Sequence of chain 1.A:
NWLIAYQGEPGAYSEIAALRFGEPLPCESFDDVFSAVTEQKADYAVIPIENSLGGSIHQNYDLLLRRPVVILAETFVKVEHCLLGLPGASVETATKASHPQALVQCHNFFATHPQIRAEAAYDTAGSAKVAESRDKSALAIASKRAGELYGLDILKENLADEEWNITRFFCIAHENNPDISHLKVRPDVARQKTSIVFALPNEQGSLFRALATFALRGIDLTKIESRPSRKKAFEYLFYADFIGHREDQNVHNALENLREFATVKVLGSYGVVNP

Binding-site contacts:
Ligand atom CD2 contacts residue LEU228 of chain 1.B at 3.7 Å (hydrophobic).
Ligand atom O contacts residue ASP227 of chain 1.B at 3.1 Å (salt-bridge).
Ligand atom CD1 contacts residue PHE245 of chain 1.A at 3.9 Å (hydrophobic).
Ligand atom N contacts residue ASN209 of chain 1.A at 2.5 Å (h-bond).
Ligand atom CA contacts residue LEU228 of chain 1.B at 3.9 Å (hydrophobic).
Ligand atom C contacts residue GLU210 of chain 1.A at 3.6 Å.
Ligand atom CG contacts residue ASN209 of chain 1.A at 3.5 Å.
Ligand atom CE2 contacts residue LEU214 of chain 1.A at 3.6 Å (hydrophobic).
Ligand atom C contacts residue LEU228 of chain 1.B at 3.8 Å (hydrophobic).
Ligand atom CE2 contacts residue LEU228 of chain 1.B at 3.5 Å (hydrophobic).
Ligand atom CE1 contacts residue LEU228 of chain 1.B at 3.5 Å (hydrophobic).
Ligand atom CG contacts residue LEU228 of chain 1.B at 3.6 Å (hydrophobic).
Ligand atom N contacts residue LEU228 of chain 1.B at 2.8 Å (h-bond).
Ligand atom OXT contacts residue SER213 of chain 1.A at 3.6 Å.
Ligand atom OXT contacts residue GLU210 of chain 1.A at 3.8 Å.
Ligand atom CZ contacts residue ILE231 of chain 1.B at 3.9 Å (hydrophobic).
Ligand atom CZ contacts residue PHE245 of chain 1.A at 3.9 Å (hydrophobic).
Ligand atom CD1 contacts residue ASN209 of chain 1.A at 3.2 Å.
Ligand atom CD2 contacts residue PHE245 of chain 1.A at 3.9 Å (hydrophobic).
Ligand atom C contacts residue ASP227 of chain 1.B at 3.5 Å.
Ligand atom CA contacts residue ASP227 of chain 1.B at 3.3 Å.
Ligand atom CB contacts residue ASN209 of chain 1.A at 3.0 Å.
Ligand atom CD1 contacts residue TYR243 of chain 1.A at 3.7 Å (hydrophobic).
Ligand atom CD1 contacts residue LEU228 of chain 1.B at 3.3 Å (hydrophobic).
Ligand atom CA contacts residue GLU210 of chain 1.A at 3.3 Å.
Ligand atom N contacts residue ASP227 of chain 1.B at 2.6 Å (salt-bridge).
Ligand atom O contacts residue LEU228 of chain 1.B at 2.7 Å (h-bond).
Ligand atom CE2 contacts residue PHE245 of chain 1.A at 3.8 Å (hydrophobic).
Ligand atom CD2 contacts residue LEU214 of chain 1.A at 3.7 Å (hydrophobic).
Ligand atom CE1 contacts residue THR229 of chain 1.B at 3.7 Å.
Ligand atom CG contacts residue PHE245 of chain 1.A at 3.7 Å (hydrophobic).
Ligand atom CZ contacts residue SER233 of chain 1.A at 3.4 Å.
Ligand atom CZ contacts residue LEU228 of chain 1.B at 3.9 Å (hydrophobic).
Ligand atom CZ contacts residue LYS230 of chain 1.B at 3.6 Å.
Ligand atom OXT contacts residue LEU214 of chain 1.A at 3.3 Å (h-bond).
Ligand atom CZ contacts residue THR229 of chain 1.B at 3.8 Å.
Ligand atom CE1 contacts residue TYR243 of chain 1.A at 3.3 Å (hydrophobic).
Ligand atom C contacts residue GLY212 of chain 1.A at 3.8 Å.
Ligand atom CA contacts residue ASN209 of chain 1.A at 3.1 Å.
Ligand atom OXT contacts residue GLY212 of chain 1.A at 3.7 Å.

The protein below binds the small molecule below.
Small molecule (SMILES): N[C@@H](Cc1ccccc1)C(=O)O

Sequence of chain 1.B:
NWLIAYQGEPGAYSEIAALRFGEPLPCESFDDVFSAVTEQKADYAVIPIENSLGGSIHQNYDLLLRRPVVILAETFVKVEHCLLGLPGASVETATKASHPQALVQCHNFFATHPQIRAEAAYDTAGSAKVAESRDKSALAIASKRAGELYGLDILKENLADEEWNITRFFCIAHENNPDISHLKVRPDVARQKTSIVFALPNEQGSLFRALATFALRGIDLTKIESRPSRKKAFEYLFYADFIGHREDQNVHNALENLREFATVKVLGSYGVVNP